Binding-site contacts:
Ligand atom C4 contacts residue ASN234 of chain 1.B at 4.2 Å.
Ligand atom C3 contacts residue ASN234 of chain 1.B at 3.8 Å.
Ligand atom O5 contacts residue ASN234 of chain 1.B at 2.4 Å (h-bond).
Ligand atom C8 contacts residue ASN234 of chain 1.B at 4.3 Å.
Ligand atom C2 contacts residue ASN234 of chain 1.B at 2.5 Å.
Ligand atom N2 contacts residue ASN234 of chain 1.B at 2.9 Å (h-bond).
Ligand atom O7 contacts residue ASN234 of chain 1.B at 3.3 Å (h-bond).
Ligand atom C7 contacts residue ASN234 of chain 1.B at 3.3 Å.
Ligand atom C5 contacts residue ASN234 of chain 1.B at 3.7 Å.
Ligand atom C1 contacts residue ASN234 of chain 1.B at 1.4 Å.

Sequence of chain 1.B:
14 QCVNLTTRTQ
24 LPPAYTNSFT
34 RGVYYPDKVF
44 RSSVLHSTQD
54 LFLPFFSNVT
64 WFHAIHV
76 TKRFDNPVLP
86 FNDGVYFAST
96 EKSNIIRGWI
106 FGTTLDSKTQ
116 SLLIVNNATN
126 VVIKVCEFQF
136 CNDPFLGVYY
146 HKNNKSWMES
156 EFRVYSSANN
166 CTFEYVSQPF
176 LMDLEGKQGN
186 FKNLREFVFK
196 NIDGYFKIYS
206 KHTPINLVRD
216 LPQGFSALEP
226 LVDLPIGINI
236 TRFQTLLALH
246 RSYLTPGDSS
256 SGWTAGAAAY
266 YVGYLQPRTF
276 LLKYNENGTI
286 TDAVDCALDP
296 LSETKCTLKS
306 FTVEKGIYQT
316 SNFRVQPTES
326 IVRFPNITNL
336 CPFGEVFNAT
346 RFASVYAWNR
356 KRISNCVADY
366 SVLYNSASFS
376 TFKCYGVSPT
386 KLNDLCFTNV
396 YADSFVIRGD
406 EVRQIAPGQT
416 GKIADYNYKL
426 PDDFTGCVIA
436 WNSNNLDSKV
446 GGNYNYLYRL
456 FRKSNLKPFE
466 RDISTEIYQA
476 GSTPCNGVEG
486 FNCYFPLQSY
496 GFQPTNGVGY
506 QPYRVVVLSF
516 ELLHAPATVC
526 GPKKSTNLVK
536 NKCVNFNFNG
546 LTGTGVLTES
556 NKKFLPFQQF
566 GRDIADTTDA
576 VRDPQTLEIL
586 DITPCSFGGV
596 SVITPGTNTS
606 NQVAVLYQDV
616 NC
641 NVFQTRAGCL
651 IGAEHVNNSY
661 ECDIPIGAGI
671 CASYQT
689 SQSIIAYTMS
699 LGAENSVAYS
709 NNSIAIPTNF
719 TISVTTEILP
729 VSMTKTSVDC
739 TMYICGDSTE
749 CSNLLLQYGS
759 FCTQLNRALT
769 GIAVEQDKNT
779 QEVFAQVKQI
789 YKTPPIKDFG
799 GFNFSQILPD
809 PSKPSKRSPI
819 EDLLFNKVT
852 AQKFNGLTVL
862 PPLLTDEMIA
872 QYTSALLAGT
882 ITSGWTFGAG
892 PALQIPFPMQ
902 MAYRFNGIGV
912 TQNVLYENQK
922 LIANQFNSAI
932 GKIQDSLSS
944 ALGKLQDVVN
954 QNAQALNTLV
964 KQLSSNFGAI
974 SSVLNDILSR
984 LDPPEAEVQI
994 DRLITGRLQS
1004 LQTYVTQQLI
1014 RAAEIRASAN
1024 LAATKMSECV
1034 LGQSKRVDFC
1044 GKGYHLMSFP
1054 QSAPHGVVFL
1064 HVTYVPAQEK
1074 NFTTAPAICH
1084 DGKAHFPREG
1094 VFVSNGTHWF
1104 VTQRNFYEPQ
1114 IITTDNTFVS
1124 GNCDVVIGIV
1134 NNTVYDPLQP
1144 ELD

This protein binds this small molecule.
Small molecule (SMILES): CC(=O)N[C@@H]1[C@@H](O)[C@H](O)[C@@H](CO)O[C@H]1O